Binding-site contacts:
Ligand atom OXT contacts residue TYR101 of chain 1.B at 3.6 Å.
Ligand atom O contacts residue CYS95 of chain 1.A at 2.9 Å (h-bond).
Ligand atom C contacts residue GLY96 of chain 1.B at 3.7 Å.
Ligand atom O contacts residue ASN99 of chain 1.B at 3.7 Å.
Ligand atom O contacts residue ASN96 of chain 1.A at 3.2 Å (h-bond).
Ligand atom CB contacts residue TYR98 of chain 1.B at 3.3 Å (hydrophobic).
Ligand atom CB contacts residue TYR29 of chain 1.A at 3.7 Å (hydrophobic).
Ligand atom O contacts residue ASN34 of chain 1.B at 2.9 Å (h-bond).
Ligand atom CD2 contacts residue GLY49 of chain 1.B at 3.7 Å.
Ligand atom OXT contacts residue GLY96 of chain 1.B at 3.4 Å.
Ligand atom CA contacts residue TYR98 of chain 1.B at 3.3 Å (hydrophobic).
Ligand atom CB contacts residue HIS101 of chain 1.A at 3.5 Å.
Ligand atom OE1 contacts residue TRP57 of chain 1.B at 3.7 Å.
Ligand atom C contacts residue ASP94 of chain 1.A at 3.7 Å.
Ligand atom CD contacts residue TRP57 of chain 1.B at 3.3 Å (hydrophobic).
Ligand atom CG contacts residue TYR29 of chain 1.A at 3.2 Å (hydrophobic).
Ligand atom OE1 contacts residue ASN55 of chain 1.B at 2.9 Å (h-bond).
Ligand atom C contacts residue HIS101 of chain 1.A at 3.4 Å.
Ligand atom CD contacts residue ASN55 of chain 1.B at 3.6 Å.
Ligand atom OXT contacts residue ASN99 of chain 1.B at 2.9 Å (h-bond).
Ligand atom OXT contacts residue TYR98 of chain 1.B at 3.1 Å (h-bond).
Ligand atom CD2 contacts residue TYR93 of chain 1.A at 3.6 Å (hydrophobic).
Ligand atom CD contacts residue SER53 of chain 1.B at 3.6 Å.
Ligand atom O contacts residue PRO32 of chain 1.B at 3.6 Å.
Ligand atom O contacts residue ASP94 of chain 1.A at 3.5 Å.
Ligand atom O contacts residue PRO32 of chain 1.B at 3.4 Å.
Ligand atom N contacts residue ASP94 of chain 1.A at 2.9 Å (salt-bridge).
Ligand atom O contacts residue TYR101 of chain 1.B at 2.6 Å (h-bond).
Ligand atom O contacts residue TYR93 of chain 1.A at 3.7 Å.
Ligand atom CD1 contacts residue GLY51 of chain 1.B at 3.7 Å.
Ligand atom OXT contacts residue LEU97 of chain 1.B at 3.1 Å (h-bond).
Ligand atom CA contacts residue ASP94 of chain 1.A at 3.5 Å.
Ligand atom OE2 contacts residue SER53 of chain 1.B at 2.6 Å (h-bond).
Ligand atom OE2 contacts residue TRP57 of chain 1.B at 3.1 Å (h-bond).
Ligand atom O contacts residue HIS101 of chain 1.A at 3.0 Å (h-bond).
Ligand atom CG contacts residue TRP57 of chain 1.B at 3.6 Å (hydrophobic).
Ligand atom C contacts residue TYR101 of chain 1.B at 3.5 Å (hydrophobic).
Ligand atom OE2 contacts residue ASN55 of chain 1.B at 3.5 Å (h-bond).
Ligand atom C contacts residue LEU97 of chain 1.B at 3.6 Å (hydrophobic).
Ligand atom N contacts residue TYR98 of chain 1.B at 3.6 Å.

The protein below binds the small molecule below.
Small molecule (SMILES): CC(C)C[C@H](NC(=O)[C@H](CC(C)C)NC(=O)[C@H](CCC(=O)O)NC(=O)[C@@H]1CCCN1C(=O)[C@H](C)NC(=O)[C@@H]1CCCN1)C(=O)NCC(=O)O

Sequence of chain 1.A:
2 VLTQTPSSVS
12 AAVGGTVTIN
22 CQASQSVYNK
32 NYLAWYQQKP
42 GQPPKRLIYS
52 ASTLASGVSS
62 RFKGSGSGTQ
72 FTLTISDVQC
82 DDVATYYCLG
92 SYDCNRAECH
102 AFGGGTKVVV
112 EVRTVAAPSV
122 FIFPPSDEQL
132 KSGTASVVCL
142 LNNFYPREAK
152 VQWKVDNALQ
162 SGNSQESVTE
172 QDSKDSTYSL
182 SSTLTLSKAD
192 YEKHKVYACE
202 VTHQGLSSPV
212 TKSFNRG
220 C

Sequence of chain 1.B:
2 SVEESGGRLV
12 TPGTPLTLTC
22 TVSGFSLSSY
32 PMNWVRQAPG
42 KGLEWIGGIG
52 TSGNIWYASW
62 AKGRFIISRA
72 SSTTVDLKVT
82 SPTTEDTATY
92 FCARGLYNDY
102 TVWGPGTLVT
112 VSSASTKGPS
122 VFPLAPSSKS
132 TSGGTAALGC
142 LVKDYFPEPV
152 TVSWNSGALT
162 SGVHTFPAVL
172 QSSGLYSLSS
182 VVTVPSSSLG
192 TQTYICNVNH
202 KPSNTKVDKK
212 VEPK